Binding-site contacts:
Ligand atom C7 contacts residue ASN260 of chain 1.A at 3.7 Å.
Ligand atom C3 contacts residue ASN260 of chain 1.A at 3.9 Å.
Ligand atom C2 contacts residue ASN260 of chain 1.A at 2.5 Å.
Ligand atom O5 contacts residue LEU259 of chain 1.A at 3.4 Å (h-bond).
Ligand atom N2 contacts residue ASN260 of chain 1.A at 3.0 Å (h-bond).
Ligand atom C8 contacts residue ASN260 of chain 1.A at 3.4 Å.
Ligand atom C1 contacts residue ASN260 of chain 1.A at 1.4 Å.
Ligand atom O6 contacts residue LEU259 of chain 1.A at 3.7 Å.
Ligand atom C1 contacts residue LEU259 of chain 1.A at 4.0 Å (hydrophobic).
Ligand atom O5 contacts residue ASN260 of chain 1.A at 2.4 Å (h-bond).
Ligand atom C4 contacts residue ASN260 of chain 1.A at 4.3 Å.
Ligand atom C5 contacts residue ASN260 of chain 1.A at 3.6 Å.

The protein below binds the small molecule below.
Small molecule (SMILES): CC(=O)N[C@@H]1[C@@H](O)[C@H](O)[C@@H](CO)O[C@H]1O

Sequence of chain 1.A:
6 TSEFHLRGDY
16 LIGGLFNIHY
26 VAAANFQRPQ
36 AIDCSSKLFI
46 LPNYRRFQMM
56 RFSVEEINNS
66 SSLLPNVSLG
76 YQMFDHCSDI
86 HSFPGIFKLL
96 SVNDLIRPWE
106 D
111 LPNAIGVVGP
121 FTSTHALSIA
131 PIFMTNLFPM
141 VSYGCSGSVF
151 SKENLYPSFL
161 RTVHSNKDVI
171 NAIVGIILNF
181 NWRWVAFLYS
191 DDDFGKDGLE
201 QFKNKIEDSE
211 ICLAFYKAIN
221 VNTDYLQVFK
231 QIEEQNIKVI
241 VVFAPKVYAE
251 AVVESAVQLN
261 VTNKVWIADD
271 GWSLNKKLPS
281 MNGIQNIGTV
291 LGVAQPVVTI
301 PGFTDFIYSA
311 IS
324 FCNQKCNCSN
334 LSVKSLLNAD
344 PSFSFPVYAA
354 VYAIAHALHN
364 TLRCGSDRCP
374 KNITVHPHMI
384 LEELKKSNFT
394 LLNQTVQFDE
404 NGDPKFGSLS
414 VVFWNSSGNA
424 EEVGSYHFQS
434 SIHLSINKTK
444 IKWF